Binding-site contacts:
Ligand atom C3 contacts residue VAL109 of chain 1.B at 4.0 Å (hydrophobic).
Ligand atom C3 contacts residue LEU29 of chain 1.B at 3.9 Å (hydrophobic).
Ligand atom C10 contacts residue ILE122 of chain 1.B at 3.9 Å (hydrophobic).
Ligand atom O2 contacts residue LYS14 of chain 1.B at 3.8 Å.
Ligand atom C16 contacts residue LEU25 of chain 1.B at 4.0 Å (hydrophobic).
Ligand atom C12 contacts residue LEU25 of chain 1.B at 4.1 Å (hydrophobic).
Ligand atom C1 contacts residue LEU29 of chain 1.B at 3.9 Å (hydrophobic).
Ligand atom C13 contacts residue LEU25 of chain 1.B at 3.5 Å (hydrophobic).
Ligand atom C16 contacts residue ILE122 of chain 1.B at 3.9 Å (hydrophobic).
Ligand atom O1 contacts residue TYR147 of chain 1.B at 4.1 Å.
Ligand atom N contacts residue ILE122 of chain 1.B at 3.8 Å.
Ligand atom N contacts residue TYR150 of chain 1.B at 4.1 Å.
Ligand atom C13 contacts residue GLU16 of chain 1.B at 3.8 Å.
Ligand atom C11 contacts residue TYR150 of chain 1.B at 4.2 Å (hydrophobic).
Ligand atom C4 contacts residue VAL109 of chain 1.B at 3.6 Å (hydrophobic).
Ligand atom C8 contacts residue LYS14 of chain 1.B at 4.0 Å.
Ligand atom C7 contacts residue ALA146 of chain 1.B at 4.0 Å (hydrophobic).
Ligand atom C15 contacts residue GLY120 of chain 1.B at 3.8 Å.
Ligand atom C14 contacts residue LEU25 of chain 1.B at 3.0 Å (hydrophobic).
Ligand atom O3 contacts residue GLU16 of chain 1.B at 3.9 Å.
Ligand atom C6 contacts residue ILE122 of chain 1.B at 4.2 Å (hydrophobic).
Ligand atom C1 contacts residue ILE122 of chain 1.B at 3.8 Å (hydrophobic).
Ligand atom C15 contacts residue LEU25 of chain 1.B at 3.3 Å (hydrophobic).
Ligand atom C13 contacts residue SER18 of chain 1.B at 3.6 Å.
Ligand atom O3 contacts residue LYS14 of chain 1.B at 3.6 Å.
Ligand atom C13 contacts residue TYR150 of chain 1.B at 3.1 Å (hydrophobic).
Ligand atom C2 contacts residue LEU29 of chain 1.B at 3.5 Å (hydrophobic).
Ligand atom C11 contacts residue GLU16 of chain 1.B at 4.0 Å.
Ligand atom O1 contacts residue TYR150 of chain 1.B at 2.9 Å.
Ligand atom O3 contacts residue ILE122 of chain 1.B at 3.4 Å.
Ligand atom C14 contacts residue SER18 of chain 1.B at 3.7 Å.
Ligand atom C12 contacts residue TYR150 of chain 1.B at 3.0 Å (hydrophobic).
Ligand atom C12 contacts residue GLU16 of chain 1.B at 3.6 Å.
Ligand atom C8 contacts residue ALA146 of chain 1.B at 3.9 Å (hydrophobic).
Ligand atom S contacts residue LYS14 of chain 1.B at 4.2 Å.
Ligand atom C6 contacts residue TYR90 of chain 1.B at 4.1 Å (hydrophobic).
Ligand atom O2 contacts residue TYR147 of chain 1.B at 3.4 Å.
Ligand atom C9 contacts residue ILE122 of chain 1.B at 4.1 Å (hydrophobic).
Ligand atom C15 contacts residue LYS119 of chain 1.B at 4.1 Å.
Ligand atom C5 contacts residue ILE122 of chain 1.B at 4.1 Å (hydrophobic).

The small molecule below binds the protein below.
Small molecule (SMILES): O=S(=O)(O)c1cccc2cccc(Nc3ccccc3)c12

Sequence of chain 1.B:
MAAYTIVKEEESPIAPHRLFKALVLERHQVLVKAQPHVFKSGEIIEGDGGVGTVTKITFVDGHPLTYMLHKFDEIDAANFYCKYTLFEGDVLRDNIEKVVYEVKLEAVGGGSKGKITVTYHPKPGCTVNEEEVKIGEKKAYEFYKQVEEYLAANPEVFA